This protein binds this small molecule.
Small molecule (SMILES): CCCC[C@H](NC(=O)[C@@H]1CC(F)(F)CN1C(=O)[C@H](C)NC(=O)CN=[N+]=N)C(=O)N[C@@H](CC(C)C)[C@@H](O)[C@H](C)CO

Sequence of chain 1.V:
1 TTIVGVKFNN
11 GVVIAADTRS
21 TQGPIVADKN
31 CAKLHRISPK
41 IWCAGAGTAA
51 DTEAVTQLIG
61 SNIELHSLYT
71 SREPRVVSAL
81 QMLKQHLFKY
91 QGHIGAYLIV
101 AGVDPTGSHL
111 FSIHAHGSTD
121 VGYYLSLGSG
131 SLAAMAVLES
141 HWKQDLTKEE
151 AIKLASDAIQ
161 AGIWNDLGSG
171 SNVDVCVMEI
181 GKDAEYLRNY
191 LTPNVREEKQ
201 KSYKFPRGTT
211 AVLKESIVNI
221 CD

Sequence of chain 1.BA:
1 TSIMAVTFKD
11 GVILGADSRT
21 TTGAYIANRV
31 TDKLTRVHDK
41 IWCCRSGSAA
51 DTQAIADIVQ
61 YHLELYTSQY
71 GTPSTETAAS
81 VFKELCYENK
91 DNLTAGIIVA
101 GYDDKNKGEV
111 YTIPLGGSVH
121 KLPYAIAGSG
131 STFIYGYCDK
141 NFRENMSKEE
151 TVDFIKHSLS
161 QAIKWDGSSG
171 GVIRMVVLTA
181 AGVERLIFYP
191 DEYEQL

Binding-site contacts:
Ligand atom C24 contacts residue THR1 of chain 1.BA at 2.3 Å.
Ligand atom CA contacts residue THR21 of chain 1.BA at 3.3 Å.
Ligand atom O contacts residue THR22 of chain 1.BA at 2.7 Å (h-bond).
Ligand atom C24 contacts residue SER129 of chain 1.BA at 3.8 Å.
Ligand atom CB contacts residue HIS114 of chain 1.V at 3.8 Å.
Ligand atom C23 contacts residue THR1 of chain 1.BA at 2.5 Å.
Ligand atom O contacts residue ALA49 of chain 1.BA at 3.3 Å (h-bond).
Ligand atom N contacts residue GLY47 of chain 1.BA at 3.0 Å (h-bond).
Ligand atom N contacts residue THR21 of chain 1.BA at 3.1 Å (h-bond).
Ligand atom O7 contacts residue THR1 of chain 1.BA at 3.5 Å (h-bond).
Ligand atom C22 contacts residue SER168 of chain 1.BA at 3.4 Å.
Ligand atom C25 contacts residue THR1 of chain 1.BA at 2.7 Å.
Ligand atom F1 contacts residue SER118 of chain 1.V at 3.3 Å.
Ligand atom O contacts residue THR21 of chain 1.BA at 3.2 Å (h-bond).
Ligand atom C24 contacts residue SER168 of chain 1.BA at 3.9 Å.
Ligand atom N contacts residue THR1 of chain 1.BA at 3.7 Å.
Ligand atom C23 contacts residue SER168 of chain 1.BA at 2.7 Å.
Ligand atom O contacts residue GLY47 of chain 1.BA at 3.3 Å (h-bond).
Ligand atom CE contacts residue SER48 of chain 1.BA at 3.7 Å.
Ligand atom C contacts residue LYS33 of chain 1.BA at 3.8 Å.
Ligand atom CA contacts residue GLY47 of chain 1.BA at 3.4 Å.
Ligand atom C28 contacts residue THR20 of chain 1.BA at 3.8 Å.
Ligand atom C23 contacts residue LYS33 of chain 1.BA at 3.7 Å.
Ligand atom C contacts residue THR22 of chain 1.BA at 3.8 Å.
Ligand atom C27 contacts residue ARG45 of chain 1.BA at 3.8 Å.
Ligand atom C25 contacts residue GLY47 of chain 1.BA at 3.3 Å.
Ligand atom CA contacts residue THR1 of chain 1.BA at 2.4 Å.
Ligand atom F1 contacts residue HIS114 of chain 1.V at 3.8 Å.
Ligand atom O contacts residue THR20 of chain 1.BA at 3.2 Å.
Ligand atom C23 contacts residue ARG19 of chain 1.BA at 3.3 Å.
Ligand atom C contacts residue THR1 of chain 1.BA at 1.4 Å.
Ligand atom C26 contacts residue THR1 of chain 1.BA at 3.5 Å.
Ligand atom CA contacts residue GLY47 of chain 1.BA at 3.8 Å.
Ligand atom O contacts residue THR1 of chain 1.BA at 2.2 Å (h-bond).
Ligand atom CA contacts residue HIS114 of chain 1.V at 3.8 Å.
Ligand atom C contacts residue THR21 of chain 1.BA at 3.7 Å.
Ligand atom CD contacts residue HIS114 of chain 1.V at 3.6 Å.
Ligand atom CB contacts residue THR20 of chain 1.BA at 3.7 Å.
Ligand atom C22 contacts residue THR1 of chain 1.BA at 1.5 Å.
Ligand atom C contacts residue GLY47 of chain 1.BA at 3.5 Å.